Binding-site contacts:
Ligand atom C1 contacts residue GLY130 of chain 1.E at 4.4 Å.
Ligand atom C3 contacts residue GLY130 of chain 1.E at 4.0 Å.
Ligand atom N2 contacts residue GLN161 of chain 1.E at 2.8 Å (h-bond).
Ligand atom O4 contacts residue GLY130 of chain 1.E at 3.6 Å.
Ligand atom O7 contacts residue TRP129 of chain 1.E at 4.0 Å.
Ligand atom C1 contacts residue ASN165 of chain 1.E at 1.4 Å.
Ligand atom C4 contacts residue GLY130 of chain 1.E at 4.2 Å.
Ligand atom C7 contacts residue ASN165 of chain 1.E at 3.2 Å.
Ligand atom C6 contacts residue GLY130 of chain 1.E at 4.5 Å.
Ligand atom O6 contacts residue GLY130 of chain 1.E at 4.4 Å.
Ligand atom O7 contacts residue ASN165 of chain 1.E at 3.1 Å (h-bond).
Ligand atom N2 contacts residue ASN165 of chain 1.E at 2.9 Å (h-bond).
Ligand atom O3 contacts residue THR131 of chain 1.E at 4.0 Å.
Ligand atom C5 contacts residue GLY130 of chain 1.E at 3.9 Å.
Ligand atom C8 contacts residue TRP129 of chain 1.E at 4.2 Å (hydrophobic).
Ligand atom C2 contacts residue ASN165 of chain 1.E at 2.4 Å.
Ligand atom C2 contacts residue GLN161 of chain 1.E at 3.8 Å.
Ligand atom C8 contacts residue GLN161 of chain 1.E at 3.4 Å.
Ligand atom O4 contacts residue THR131 of chain 1.E at 4.2 Å.
Ligand atom C3 contacts residue THR131 of chain 1.E at 4.1 Å.
Ligand atom C8 contacts residue ASN165 of chain 1.E at 4.4 Å.
Ligand atom O5 contacts residue THR131 of chain 1.E at 4.0 Å.
Ligand atom O7 contacts residue GLY130 of chain 1.E at 3.4 Å.
Ligand atom C7 contacts residue GLN161 of chain 1.E at 3.5 Å.
Ligand atom O3 contacts residue GLN161 of chain 1.E at 3.8 Å.
Ligand atom C3 contacts residue GLN161 of chain 1.E at 3.6 Å.
Ligand atom O6 contacts residue THR131 of chain 1.E at 3.9 Å.
Ligand atom C7 contacts residue GLY130 of chain 1.E at 4.2 Å.
Ligand atom C2 contacts residue GLY130 of chain 1.E at 4.4 Å.
Ligand atom C4 contacts residue ASN165 of chain 1.E at 4.2 Å.
Ligand atom C5 contacts residue ASN165 of chain 1.E at 3.6 Å.
Ligand atom C3 contacts residue ASN165 of chain 1.E at 3.8 Å.
Ligand atom O5 contacts residue ASN165 of chain 1.E at 2.4 Å (h-bond).

This protein binds this small molecule.
Small molecule (SMILES): CC(=O)N[C@H]1[C@H](O[C@H]2[C@H](O)[C@@H](NC(C)=O)CO[C@@H]2CO)O[C@H](CO)[C@@H](O)[C@@H]1O

Sequence of chain 1.E:
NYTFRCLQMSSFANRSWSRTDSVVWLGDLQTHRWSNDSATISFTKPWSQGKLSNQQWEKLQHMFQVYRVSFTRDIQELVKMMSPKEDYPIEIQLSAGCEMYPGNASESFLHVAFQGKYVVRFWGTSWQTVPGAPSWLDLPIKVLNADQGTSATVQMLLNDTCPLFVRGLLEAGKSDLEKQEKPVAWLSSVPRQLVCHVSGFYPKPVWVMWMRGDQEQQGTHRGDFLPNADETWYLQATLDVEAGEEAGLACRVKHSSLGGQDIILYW